Sequence of chain 22.C:
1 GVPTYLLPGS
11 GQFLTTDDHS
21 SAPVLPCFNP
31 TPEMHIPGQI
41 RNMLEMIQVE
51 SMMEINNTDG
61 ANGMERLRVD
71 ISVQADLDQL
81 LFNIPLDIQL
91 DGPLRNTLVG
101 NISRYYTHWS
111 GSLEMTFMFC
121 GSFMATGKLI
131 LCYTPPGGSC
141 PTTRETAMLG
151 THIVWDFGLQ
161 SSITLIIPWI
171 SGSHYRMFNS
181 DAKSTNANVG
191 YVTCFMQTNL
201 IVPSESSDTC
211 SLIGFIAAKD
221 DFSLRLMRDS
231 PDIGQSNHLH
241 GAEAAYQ

Binding-site contacts:
Ligand atom O2 contacts residue ASP91 of chain 22.C at 2.5 Å (salt-bridge).
Ligand atom C6 contacts residue GLY282 of chain 22.A at 3.6 Å.
Ligand atom C11 contacts residue GLY234 of chain 22.C at 3.8 Å.
Ligand atom O1B contacts residue ARG104 of chain 22.C at 3.0 Å (salt-bridge).
Ligand atom C4 contacts residue ASP232 of chain 22.C at 3.4 Å.
Ligand atom C11 contacts residue PRO231 of chain 22.C at 3.5 Å (hydrophobic).
Ligand atom C4 contacts residue ASN275 of chain 22.A at 3.7 Å.
Ligand atom O4 contacts residue ASN275 of chain 22.A at 3.0 Å (h-bond).
Ligand atom C6 contacts residue ASN283 of chain 22.A at 3.8 Å.
Ligand atom O3 contacts residue ASP91 of chain 22.C at 3.5 Å.
Ligand atom O10 contacts residue ASN275 of chain 22.A at 3.0 Å (h-bond).
Ligand atom O6 contacts residue ASN283 of chain 22.A at 3.0 Å (h-bond).
Ligand atom C5 contacts residue PRO231 of chain 22.C at 3.7 Å (hydrophobic).
Ligand atom N5 contacts residue ASN275 of chain 22.A at 3.4 Å (h-bond).
Ligand atom C1 contacts residue ARG104 of chain 22.C at 3.8 Å.
Ligand atom O2 contacts residue PRO274 of chain 22.A at 3.4 Å.
Ligand atom C10 contacts residue ASN275 of chain 22.A at 3.3 Å.
Ligand atom C2 contacts residue ASP91 of chain 22.C at 3.2 Å.
Ligand atom N5 contacts residue PRO231 of chain 22.C at 3.0 Å (h-bond).
Ligand atom O4 contacts residue ASP232 of chain 22.C at 2.8 Å (salt-bridge).
Ligand atom O4 contacts residue PRO231 of chain 22.C at 3.9 Å.
Ligand atom C5 contacts residue PRO274 of chain 22.A at 3.9 Å (hydrophobic).
Ligand atom O2 contacts residue GLY282 of chain 22.A at 3.8 Å.
Ligand atom O6 contacts residue PRO274 of chain 22.A at 3.6 Å.
Ligand atom O7 contacts residue PRO274 of chain 22.A at 3.6 Å.
Ligand atom C1 contacts residue ASN283 of chain 22.A at 3.4 Å.
Ligand atom O6 contacts residue ALA273 of chain 22.A at 3.7 Å.
Ligand atom C5 contacts residue ASN275 of chain 22.A at 3.5 Å.
Ligand atom C10 contacts residue PRO231 of chain 22.C at 3.8 Å (hydrophobic).
Ligand atom C3 contacts residue ARG104 of chain 22.C at 3.8 Å.
Ligand atom C6 contacts residue ALA273 of chain 22.A at 3.8 Å (hydrophobic).
Ligand atom C5 contacts residue ASN283 of chain 22.A at 3.8 Å.
Ligand atom O6 contacts residue GLY282 of chain 22.A at 3.5 Å.
Ligand atom O5 contacts residue ASN283 of chain 22.A at 3.7 Å.
Ligand atom O4 contacts residue ARG95 of chain 22.C at 3.5 Å.
Ligand atom O10 contacts residue ARG270 of chain 22.A at 3.6 Å.
Ligand atom C11 contacts residue ILE233 of chain 22.C at 3.6 Å (hydrophobic).
Ligand atom C4 contacts residue PRO231 of chain 22.C at 3.6 Å (hydrophobic).
Ligand atom C11 contacts residue ASP232 of chain 22.C at 3.6 Å.
Ligand atom C5 contacts residue GLY282 of chain 22.A at 3.8 Å.

Sequence of chain 22.A:
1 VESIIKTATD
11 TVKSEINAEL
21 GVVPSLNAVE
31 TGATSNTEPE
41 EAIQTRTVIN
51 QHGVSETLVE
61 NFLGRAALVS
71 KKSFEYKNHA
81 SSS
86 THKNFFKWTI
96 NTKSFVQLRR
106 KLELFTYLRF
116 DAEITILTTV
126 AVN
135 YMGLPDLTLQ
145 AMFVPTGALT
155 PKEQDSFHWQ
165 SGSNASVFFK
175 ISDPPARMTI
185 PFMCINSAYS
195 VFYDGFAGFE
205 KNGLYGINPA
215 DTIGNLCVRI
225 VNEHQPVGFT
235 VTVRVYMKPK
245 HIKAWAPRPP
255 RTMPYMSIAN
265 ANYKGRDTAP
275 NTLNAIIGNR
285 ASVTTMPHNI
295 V

The small molecule below binds the protein below.
Small molecule (SMILES): CC(=O)N[C@@H]1[C@@H](O)[C@H](O[C@@H]2O[C@H](CO)[C@H](O)[C@H](O[C@]3(C(=O)O)C[C@H](O)[C@@H](NC(C)=O)[C@H]([C@H](O)[C@H](O)CO)O3)[C@H]2O)[C@@H](CO)O[C@H]1O